Binding-site contacts:
Ligand atom O6 contacts residue ASN125 of chain 1.A at 3.0 Å (h-bond).
Ligand atom C3 contacts residue ASN122 of chain 1.A at 3.8 Å.
Ligand atom C4 contacts residue ASN122 of chain 1.A at 4.3 Å.
Ligand atom O6 contacts residue THR124 of chain 1.A at 4.1 Å.
Ligand atom C1 contacts residue ASN122 of chain 1.A at 1.4 Å.
Ligand atom O7 contacts residue ASN122 of chain 1.A at 3.7 Å.
Ligand atom C7 contacts residue ASN122 of chain 1.A at 3.7 Å.
Ligand atom O5 contacts residue ASN122 of chain 1.A at 2.5 Å (h-bond).
Ligand atom C2 contacts residue ASN122 of chain 1.A at 2.5 Å.
Ligand atom C8 contacts residue GLU154 of chain 1.A at 3.8 Å.
Ligand atom C6 contacts residue ASN125 of chain 1.A at 3.2 Å.
Ligand atom C5 contacts residue ASN122 of chain 1.A at 3.7 Å.
Ligand atom O6 contacts residue ALA123 of chain 1.A at 4.3 Å.
Ligand atom N2 contacts residue ASN122 of chain 1.A at 2.9 Å (h-bond).
Ligand atom O5 contacts residue ASN125 of chain 1.A at 4.3 Å.

Sequence of chain 1.A:
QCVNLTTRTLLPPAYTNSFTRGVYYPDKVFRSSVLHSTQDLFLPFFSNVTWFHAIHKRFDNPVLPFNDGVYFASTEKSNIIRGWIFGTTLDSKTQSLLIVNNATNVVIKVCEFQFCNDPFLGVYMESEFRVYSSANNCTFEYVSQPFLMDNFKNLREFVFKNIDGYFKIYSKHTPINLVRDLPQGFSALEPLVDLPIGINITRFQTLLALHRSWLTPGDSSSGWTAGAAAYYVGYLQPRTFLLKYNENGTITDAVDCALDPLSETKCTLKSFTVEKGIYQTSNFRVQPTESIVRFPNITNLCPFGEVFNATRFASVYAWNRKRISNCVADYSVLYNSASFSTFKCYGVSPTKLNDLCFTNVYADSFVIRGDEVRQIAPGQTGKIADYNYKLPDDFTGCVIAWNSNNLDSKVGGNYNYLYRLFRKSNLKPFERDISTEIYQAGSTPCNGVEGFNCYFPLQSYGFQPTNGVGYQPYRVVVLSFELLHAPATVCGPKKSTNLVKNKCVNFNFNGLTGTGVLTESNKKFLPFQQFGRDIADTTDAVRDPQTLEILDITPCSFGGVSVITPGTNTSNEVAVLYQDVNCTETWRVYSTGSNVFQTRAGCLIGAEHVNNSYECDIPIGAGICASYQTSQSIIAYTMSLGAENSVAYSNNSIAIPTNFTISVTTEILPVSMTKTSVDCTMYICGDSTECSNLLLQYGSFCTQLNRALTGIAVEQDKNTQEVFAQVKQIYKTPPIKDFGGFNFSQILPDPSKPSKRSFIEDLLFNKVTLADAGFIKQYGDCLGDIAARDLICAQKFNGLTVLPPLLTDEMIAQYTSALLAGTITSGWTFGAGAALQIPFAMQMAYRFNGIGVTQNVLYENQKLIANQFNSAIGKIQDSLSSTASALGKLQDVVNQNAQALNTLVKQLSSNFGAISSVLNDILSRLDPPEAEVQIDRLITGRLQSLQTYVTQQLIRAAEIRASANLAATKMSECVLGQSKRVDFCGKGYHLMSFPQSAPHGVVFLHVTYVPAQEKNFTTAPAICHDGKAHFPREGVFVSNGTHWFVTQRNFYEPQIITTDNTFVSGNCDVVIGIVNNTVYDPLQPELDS

A small-molecule ligand and the protein it binds are described below.
Small molecule (SMILES): CC(=O)N[C@@H]1[C@@H](O)[C@H](O)[C@@H](CO)O[C@H]1O